This small molecule binds to this protein.
Small molecule (SMILES): CC(=O)N[C@@H]1[C@@H](O)[C@H](O)[C@@H](CO)O[C@H]1O

Sequence of chain 1.D:
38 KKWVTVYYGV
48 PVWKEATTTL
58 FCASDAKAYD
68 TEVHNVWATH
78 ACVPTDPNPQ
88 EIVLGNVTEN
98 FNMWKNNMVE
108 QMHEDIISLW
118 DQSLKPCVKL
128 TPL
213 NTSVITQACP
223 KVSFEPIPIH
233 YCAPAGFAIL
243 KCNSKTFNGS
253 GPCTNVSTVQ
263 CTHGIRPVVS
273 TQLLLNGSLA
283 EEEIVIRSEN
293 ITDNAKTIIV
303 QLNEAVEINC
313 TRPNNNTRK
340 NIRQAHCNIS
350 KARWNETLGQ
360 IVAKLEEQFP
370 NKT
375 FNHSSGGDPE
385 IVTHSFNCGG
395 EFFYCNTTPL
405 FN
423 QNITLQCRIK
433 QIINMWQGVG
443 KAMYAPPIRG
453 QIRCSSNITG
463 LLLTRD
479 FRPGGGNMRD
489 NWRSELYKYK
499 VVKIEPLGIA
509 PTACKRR

Binding-site contacts:
Ligand atom C8 contacts residue SER458 of chain 1.D at 4.1 Å.
Ligand atom O7 contacts residue ASN278 of chain 1.D at 4.3 Å.
Ligand atom O5 contacts residue ASN459 of chain 1.D at 2.5 Å (h-bond).
Ligand atom O7 contacts residue ASN459 of chain 1.D at 3.6 Å (h-bond).
Ligand atom N2 contacts residue ASN459 of chain 1.D at 2.8 Å (h-bond).
Ligand atom C7 contacts residue ASN278 of chain 1.D at 4.4 Å.
Ligand atom C2 contacts residue ASN459 of chain 1.D at 2.5 Å.
Ligand atom O7 contacts residue NAG1 of chain 1.K at 3.8 Å.
Ligand atom C3 contacts residue ASN459 of chain 1.D at 3.9 Å.
Ligand atom C8 contacts residue ASN459 of chain 1.D at 3.9 Å.
Ligand atom C8 contacts residue ASN278 of chain 1.D at 3.9 Å.
Ligand atom C7 contacts residue ASN459 of chain 1.D at 3.4 Å.
Ligand atom C5 contacts residue ASN459 of chain 1.D at 3.9 Å.
Ligand atom C1 contacts residue ASN459 of chain 1.D at 1.5 Å.
Ligand atom C1 contacts residue ALA307 of chain 1.D at 4.3 Å (hydrophobic).
Ligand atom O5 contacts residue ALA307 of chain 1.D at 4.3 Å.
Ligand atom C8 contacts residue SER457 of chain 1.D at 3.2 Å.
Ligand atom C8 contacts residue NAG1 of chain 1.K at 3.2 Å.
Ligand atom C4 contacts residue ASN459 of chain 1.D at 4.4 Å.
Ligand atom C7 contacts residue NAG1 of chain 1.K at 3.7 Å.